Sequence of chain 1.A:
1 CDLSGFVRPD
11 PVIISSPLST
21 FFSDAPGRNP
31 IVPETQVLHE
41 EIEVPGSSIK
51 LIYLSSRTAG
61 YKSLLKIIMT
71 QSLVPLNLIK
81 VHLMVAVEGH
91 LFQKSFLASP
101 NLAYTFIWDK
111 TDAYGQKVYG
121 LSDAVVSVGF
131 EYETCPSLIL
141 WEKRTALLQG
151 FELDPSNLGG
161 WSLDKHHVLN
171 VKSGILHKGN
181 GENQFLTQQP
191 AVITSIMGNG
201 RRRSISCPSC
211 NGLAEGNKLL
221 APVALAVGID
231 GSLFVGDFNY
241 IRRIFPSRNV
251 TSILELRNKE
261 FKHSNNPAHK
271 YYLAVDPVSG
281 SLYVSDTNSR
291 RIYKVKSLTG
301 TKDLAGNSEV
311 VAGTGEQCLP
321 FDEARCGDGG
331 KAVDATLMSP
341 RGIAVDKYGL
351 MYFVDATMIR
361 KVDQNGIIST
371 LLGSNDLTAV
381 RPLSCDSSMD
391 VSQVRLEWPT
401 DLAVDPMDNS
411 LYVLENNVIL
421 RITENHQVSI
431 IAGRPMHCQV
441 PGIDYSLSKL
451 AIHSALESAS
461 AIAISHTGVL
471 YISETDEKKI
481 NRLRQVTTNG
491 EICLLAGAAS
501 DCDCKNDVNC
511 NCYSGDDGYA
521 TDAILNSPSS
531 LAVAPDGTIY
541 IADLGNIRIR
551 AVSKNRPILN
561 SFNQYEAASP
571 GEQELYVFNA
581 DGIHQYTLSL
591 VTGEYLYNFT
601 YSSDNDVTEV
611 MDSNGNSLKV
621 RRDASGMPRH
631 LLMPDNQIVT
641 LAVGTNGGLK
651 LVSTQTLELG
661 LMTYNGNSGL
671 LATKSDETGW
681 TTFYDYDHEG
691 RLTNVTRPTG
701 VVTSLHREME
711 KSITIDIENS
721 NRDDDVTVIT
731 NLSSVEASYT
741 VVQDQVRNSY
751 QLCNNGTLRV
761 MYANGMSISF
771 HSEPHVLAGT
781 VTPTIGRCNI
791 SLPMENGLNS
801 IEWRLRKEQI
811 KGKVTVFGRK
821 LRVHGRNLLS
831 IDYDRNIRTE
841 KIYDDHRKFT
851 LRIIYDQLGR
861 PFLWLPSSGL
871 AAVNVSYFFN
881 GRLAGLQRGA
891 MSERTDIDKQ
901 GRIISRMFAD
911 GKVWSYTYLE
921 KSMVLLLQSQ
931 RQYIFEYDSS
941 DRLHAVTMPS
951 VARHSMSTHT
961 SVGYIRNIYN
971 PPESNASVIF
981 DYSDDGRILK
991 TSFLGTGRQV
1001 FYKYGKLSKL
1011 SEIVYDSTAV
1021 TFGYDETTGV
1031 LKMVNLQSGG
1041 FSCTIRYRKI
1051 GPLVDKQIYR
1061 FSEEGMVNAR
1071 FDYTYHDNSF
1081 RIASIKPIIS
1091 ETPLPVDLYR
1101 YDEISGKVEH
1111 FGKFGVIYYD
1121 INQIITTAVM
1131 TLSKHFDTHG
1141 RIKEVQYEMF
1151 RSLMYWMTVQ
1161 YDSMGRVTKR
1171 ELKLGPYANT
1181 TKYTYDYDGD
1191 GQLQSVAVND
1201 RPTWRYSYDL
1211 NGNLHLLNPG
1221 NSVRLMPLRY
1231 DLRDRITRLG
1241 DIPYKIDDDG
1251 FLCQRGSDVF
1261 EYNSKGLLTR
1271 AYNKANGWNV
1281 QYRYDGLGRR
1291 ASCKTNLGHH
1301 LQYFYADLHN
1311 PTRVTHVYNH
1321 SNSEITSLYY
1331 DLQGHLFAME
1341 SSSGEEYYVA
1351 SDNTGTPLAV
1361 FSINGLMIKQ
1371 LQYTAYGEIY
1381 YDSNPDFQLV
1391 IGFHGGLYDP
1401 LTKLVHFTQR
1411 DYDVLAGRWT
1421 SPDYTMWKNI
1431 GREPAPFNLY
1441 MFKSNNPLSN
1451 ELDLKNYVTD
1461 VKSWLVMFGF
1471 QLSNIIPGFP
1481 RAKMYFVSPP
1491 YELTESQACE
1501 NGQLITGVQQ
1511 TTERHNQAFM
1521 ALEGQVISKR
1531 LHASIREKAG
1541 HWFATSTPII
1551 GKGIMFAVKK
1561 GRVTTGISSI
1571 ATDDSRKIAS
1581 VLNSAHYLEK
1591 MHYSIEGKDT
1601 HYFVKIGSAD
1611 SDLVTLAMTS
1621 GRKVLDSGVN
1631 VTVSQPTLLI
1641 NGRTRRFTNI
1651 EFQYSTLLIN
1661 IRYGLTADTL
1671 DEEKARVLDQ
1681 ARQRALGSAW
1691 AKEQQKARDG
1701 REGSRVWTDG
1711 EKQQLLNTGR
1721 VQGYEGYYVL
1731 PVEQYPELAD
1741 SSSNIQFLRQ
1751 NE

The small molecule below binds the protein below.
Small molecule (SMILES): CC(=O)N[C@@H]1[C@@H](O)[C@H](O)[C@@H](CO)O[C@H]1O

Binding-site contacts:
Ligand atom O7 contacts residue VAL702 of chain 1.A at 4.2 Å.
Ligand atom C2 contacts residue ASN694 of chain 1.A at 2.5 Å.
Ligand atom C6 contacts residue SER704 of chain 1.A at 4.0 Å.
Ligand atom C8 contacts residue ASP685 of chain 1.A at 3.9 Å.
Ligand atom C1 contacts residue THR693 of chain 1.A at 4.0 Å.
Ligand atom C5 contacts residue SER704 of chain 1.A at 4.3 Å.
Ligand atom O5 contacts residue ASN694 of chain 1.A at 2.3 Å (h-bond).
Ligand atom O7 contacts residue LYS1559 of chain 1.A at 3.5 Å.
Ligand atom O5 contacts residue THR693 of chain 1.A at 3.7 Å.
Ligand atom N2 contacts residue ASN694 of chain 1.A at 3.0 Å (h-bond).
Ligand atom O5 contacts residue SER704 of chain 1.A at 3.2 Å (h-bond).
Ligand atom C8 contacts residue ASN694 of chain 1.A at 3.7 Å.
Ligand atom C6 contacts residue LEU705 of chain 1.A at 4.4 Å (hydrophobic).
Ligand atom C3 contacts residue ASN694 of chain 1.A at 3.8 Å.
Ligand atom C2 contacts residue SER704 of chain 1.A at 4.1 Å.
Ligand atom C1 contacts residue ASN694 of chain 1.A at 1.4 Å.
Ligand atom O7 contacts residue ASN694 of chain 1.A at 3.9 Å.
Ligand atom C6 contacts residue HIS706 of chain 1.A at 4.2 Å.
Ligand atom O6 contacts residue HIS706 of chain 1.A at 3.4 Å (h-bond).
Ligand atom C4 contacts residue ASN694 of chain 1.A at 4.2 Å.
Ligand atom C7 contacts residue ASN694 of chain 1.A at 3.3 Å.
Ligand atom C2 contacts residue LYS1559 of chain 1.A at 4.2 Å.
Ligand atom C5 contacts residue ASN694 of chain 1.A at 3.6 Å.
Ligand atom C1 contacts residue SER704 of chain 1.A at 3.7 Å.